Sequence of chain 1.B:
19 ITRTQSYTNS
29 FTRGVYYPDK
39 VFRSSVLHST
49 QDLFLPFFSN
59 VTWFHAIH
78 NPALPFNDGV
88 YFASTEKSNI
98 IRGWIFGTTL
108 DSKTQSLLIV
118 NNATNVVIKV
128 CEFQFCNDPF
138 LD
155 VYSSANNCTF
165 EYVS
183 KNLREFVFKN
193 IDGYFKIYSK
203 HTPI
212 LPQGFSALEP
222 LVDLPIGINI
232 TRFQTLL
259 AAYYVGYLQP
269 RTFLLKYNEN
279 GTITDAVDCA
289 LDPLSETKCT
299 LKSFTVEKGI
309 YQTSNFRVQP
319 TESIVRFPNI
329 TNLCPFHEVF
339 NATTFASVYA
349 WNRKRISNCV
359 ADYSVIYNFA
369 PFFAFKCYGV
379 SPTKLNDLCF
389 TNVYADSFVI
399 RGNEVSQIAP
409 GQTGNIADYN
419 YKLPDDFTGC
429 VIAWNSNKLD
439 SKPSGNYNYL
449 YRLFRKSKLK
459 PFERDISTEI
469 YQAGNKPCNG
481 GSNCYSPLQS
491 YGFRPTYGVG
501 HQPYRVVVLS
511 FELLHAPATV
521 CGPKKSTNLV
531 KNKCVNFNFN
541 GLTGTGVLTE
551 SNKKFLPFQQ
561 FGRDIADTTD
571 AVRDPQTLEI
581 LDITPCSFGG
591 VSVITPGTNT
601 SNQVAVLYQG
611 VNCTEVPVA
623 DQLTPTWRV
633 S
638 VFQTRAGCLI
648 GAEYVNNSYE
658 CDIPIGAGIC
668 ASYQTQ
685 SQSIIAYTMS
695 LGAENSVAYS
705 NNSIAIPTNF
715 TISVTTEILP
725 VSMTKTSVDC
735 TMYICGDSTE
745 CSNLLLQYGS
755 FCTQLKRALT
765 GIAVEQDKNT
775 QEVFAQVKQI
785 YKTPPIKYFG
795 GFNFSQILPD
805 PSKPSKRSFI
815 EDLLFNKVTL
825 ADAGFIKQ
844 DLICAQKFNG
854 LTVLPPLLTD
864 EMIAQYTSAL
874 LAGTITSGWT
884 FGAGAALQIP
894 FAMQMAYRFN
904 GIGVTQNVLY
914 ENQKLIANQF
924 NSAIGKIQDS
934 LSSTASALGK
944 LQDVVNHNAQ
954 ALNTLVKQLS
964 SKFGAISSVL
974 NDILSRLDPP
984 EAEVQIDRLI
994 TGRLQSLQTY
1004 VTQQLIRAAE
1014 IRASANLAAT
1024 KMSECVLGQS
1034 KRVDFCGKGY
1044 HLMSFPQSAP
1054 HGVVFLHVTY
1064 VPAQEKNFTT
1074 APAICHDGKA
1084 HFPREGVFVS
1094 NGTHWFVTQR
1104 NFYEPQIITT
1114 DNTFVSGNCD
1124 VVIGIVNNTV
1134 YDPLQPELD

A small-molecule ligand and the protein it binds are described below.
Small molecule (SMILES): CC(=O)N[C@@H]1[C@@H](O)[C@H](O)[C@@H](CO)O[C@H]1O

Binding-site contacts:
Ligand atom C3 contacts residue ASN1130 of chain 1.B at 3.8 Å.
Ligand atom N2 contacts residue ASN1130 of chain 1.B at 2.9 Å (h-bond).
Ligand atom O7 contacts residue ASN1130 of chain 1.B at 4.5 Å.
Ligand atom C1 contacts residue ASN1130 of chain 1.B at 1.4 Å.
Ligand atom C5 contacts residue ASN1130 of chain 1.B at 3.7 Å.
Ligand atom O5 contacts residue ASN1130 of chain 1.B at 2.4 Å (h-bond).
Ligand atom C8 contacts residue ASN1130 of chain 1.B at 3.8 Å.
Ligand atom C4 contacts residue ASN1130 of chain 1.B at 4.2 Å.
Ligand atom C2 contacts residue ASN1130 of chain 1.B at 2.5 Å.
Ligand atom C7 contacts residue ASN1130 of chain 1.B at 3.6 Å.